Sequence of chain 1.A:
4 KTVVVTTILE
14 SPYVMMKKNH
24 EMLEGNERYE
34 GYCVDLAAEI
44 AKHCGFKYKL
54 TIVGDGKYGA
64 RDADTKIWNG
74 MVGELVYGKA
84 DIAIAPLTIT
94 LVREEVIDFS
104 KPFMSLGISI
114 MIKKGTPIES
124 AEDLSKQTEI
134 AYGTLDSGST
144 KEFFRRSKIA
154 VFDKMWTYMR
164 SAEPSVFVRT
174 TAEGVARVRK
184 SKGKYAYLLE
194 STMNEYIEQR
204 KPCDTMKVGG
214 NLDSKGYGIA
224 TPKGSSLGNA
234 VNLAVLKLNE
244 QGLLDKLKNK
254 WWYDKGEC

This small molecule binds to this protein.
Small molecule (SMILES): Cc1onc(C(=O)O)c1CC(N)C(=O)O

Binding-site contacts:
Ligand atom O3 contacts residue MET196 of chain 1.A at 3.3 Å.
Ligand atom N1 contacts residue GLU193 of chain 1.A at 3.2 Å (salt-bridge).
Ligand atom O5 contacts residue TYR61 of chain 1.A at 3.3 Å.
Ligand atom N2 contacts residue TYR220 of chain 1.A at 3.4 Å.
Ligand atom C7 contacts residue SER142 of chain 1.A at 3.3 Å.
Ligand atom O1 contacts residue LEU192 of chain 1.A at 3.4 Å.
Ligand atom C8 contacts residue TYR220 of chain 1.A at 3.8 Å (hydrophobic).
Ligand atom O1 contacts residue GLU193 of chain 1.A at 3.6 Å (salt-bridge).
Ligand atom C1 contacts residue THR143 of chain 1.A at 3.1 Å.
Ligand atom C7 contacts residue TYR61 of chain 1.A at 3.7 Å (hydrophobic).
Ligand atom O3 contacts residue GLU193 of chain 1.A at 3.4 Å (salt-bridge).
Ligand atom N2 contacts residue GLU193 of chain 1.A at 2.8 Å (salt-bridge).
Ligand atom O4 contacts residue ARG96 of chain 1.A at 2.8 Å (salt-bridge).
Ligand atom C6 contacts residue PRO89 of chain 1.A at 3.9 Å (hydrophobic).
Ligand atom C8 contacts residue TYR61 of chain 1.A at 3.2 Å (hydrophobic).
Ligand atom C6 contacts residue GLU193 of chain 1.A at 3.5 Å.
Ligand atom C4 contacts residue GLU193 of chain 1.A at 3.3 Å.
Ligand atom C7 contacts residue ARG96 of chain 1.A at 3.4 Å.
Ligand atom C8 contacts residue PRO89 of chain 1.A at 3.7 Å (hydrophobic).
Ligand atom C8 contacts residue GLU193 of chain 1.A at 3.9 Å.
Ligand atom C5 contacts residue GLU193 of chain 1.A at 3.9 Å.
Ligand atom O5 contacts residue ARG96 of chain 1.A at 2.8 Å (salt-bridge).
Ligand atom O5 contacts residue SER142 of chain 1.A at 2.7 Å (h-bond).
Ligand atom O2 contacts residue SER142 of chain 1.A at 3.6 Å (h-bond).
Ligand atom O5 contacts residue GLY141 of chain 1.A at 3.3 Å.
Ligand atom O4 contacts residue TYR61 of chain 1.A at 3.6 Å.
Ligand atom N1 contacts residue LEU192 of chain 1.A at 3.9 Å.
Ligand atom O4 contacts residue THR91 of chain 1.A at 2.9 Å (h-bond).
Ligand atom C6 contacts residue THR91 of chain 1.A at 3.4 Å.
Ligand atom C5 contacts residue TYR61 of chain 1.A at 3.7 Å (hydrophobic).
Ligand atom N2 contacts residue THR91 of chain 1.A at 2.8 Å (h-bond).
Ligand atom O1 contacts residue THR143 of chain 1.A at 2.5 Å (h-bond).
Ligand atom C2 contacts residue GLU193 of chain 1.A at 3.5 Å.
Ligand atom C6 contacts residue SER142 of chain 1.A at 3.3 Å.
Ligand atom C3 contacts residue GLU193 of chain 1.A at 3.2 Å.
Ligand atom O2 contacts residue THR143 of chain 1.A at 3.2 Å (h-bond).
Ligand atom O4 contacts residue PRO89 of chain 1.A at 3.6 Å.
Ligand atom C7 contacts residue THR91 of chain 1.A at 3.8 Å.
Ligand atom N2 contacts residue PRO89 of chain 1.A at 2.8 Å (h-bond).
Ligand atom O4 contacts residue LEU90 of chain 1.A at 3.5 Å.